Sequence of chain 1.D:
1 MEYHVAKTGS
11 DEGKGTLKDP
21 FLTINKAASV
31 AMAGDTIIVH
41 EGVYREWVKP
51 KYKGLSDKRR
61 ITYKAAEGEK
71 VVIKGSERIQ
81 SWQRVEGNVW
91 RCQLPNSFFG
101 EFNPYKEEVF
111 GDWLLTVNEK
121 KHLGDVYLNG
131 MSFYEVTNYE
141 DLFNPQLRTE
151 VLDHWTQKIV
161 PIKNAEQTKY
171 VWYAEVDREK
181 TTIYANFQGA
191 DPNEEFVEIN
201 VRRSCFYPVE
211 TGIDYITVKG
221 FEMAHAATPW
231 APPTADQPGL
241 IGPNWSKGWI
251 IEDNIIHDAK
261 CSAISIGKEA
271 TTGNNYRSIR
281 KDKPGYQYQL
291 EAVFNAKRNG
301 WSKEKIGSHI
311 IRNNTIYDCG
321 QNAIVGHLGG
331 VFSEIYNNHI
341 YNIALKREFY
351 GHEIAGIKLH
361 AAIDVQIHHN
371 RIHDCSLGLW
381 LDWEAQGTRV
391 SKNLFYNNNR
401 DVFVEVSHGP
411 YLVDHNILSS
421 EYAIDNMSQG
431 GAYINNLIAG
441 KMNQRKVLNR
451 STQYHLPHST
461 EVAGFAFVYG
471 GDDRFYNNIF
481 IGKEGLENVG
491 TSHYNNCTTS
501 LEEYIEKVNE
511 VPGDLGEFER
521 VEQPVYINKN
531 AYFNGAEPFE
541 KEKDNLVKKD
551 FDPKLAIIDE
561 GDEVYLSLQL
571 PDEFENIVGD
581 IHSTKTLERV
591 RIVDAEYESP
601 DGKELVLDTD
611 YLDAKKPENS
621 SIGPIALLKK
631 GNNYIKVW

Binding-site contacts:
Ligand atom C3 contacts residue LYS585 of chain 1.D at 3.9 Å.
Ligand atom C4 contacts residue GLU604 of chain 1.D at 3.7 Å.
Ligand atom C5 contacts residue XYP1 of chain 1.Q at 4.1 Å.
Ligand atom O5 contacts residue ASP57 of chain 1.B at 4.0 Å.
Ligand atom C5 contacts residue GLU604 of chain 1.D at 4.0 Å.
Ligand atom O1 contacts residue XYP1 of chain 1.Q at 4.2 Å.
Ligand atom O5 contacts residue XYP1 of chain 1.Q at 3.9 Å.
Ligand atom C4 contacts residue THR584 of chain 1.D at 4.2 Å.
Ligand atom O4 contacts residue LYS58 of chain 1.B at 4.1 Å.
Ligand atom C4 contacts residue ASP57 of chain 1.B at 4.0 Å.
Ligand atom O4 contacts residue ASP57 of chain 1.B at 3.8 Å.
Ligand atom O2 contacts residue LYS585 of chain 1.D at 3.0 Å (salt-bridge).
Ligand atom O4 contacts residue THR584 of chain 1.D at 3.4 Å.
Ligand atom O3 contacts residue LYS585 of chain 1.D at 3.3 Å.
Ligand atom O3 contacts residue LYS58 of chain 1.B at 3.7 Å.
Ligand atom O5 contacts residue LYS585 of chain 1.D at 4.1 Å.
Ligand atom C2 contacts residue LYS585 of chain 1.D at 2.7 Å.
Ligand atom O5 contacts residue GLU604 of chain 1.D at 4.2 Å.
Ligand atom O2 contacts residue LYS58 of chain 1.B at 4.2 Å.
Ligand atom O4 contacts residue GLU604 of chain 1.D at 4.2 Å.
Ligand atom C1 contacts residue LYS585 of chain 1.D at 3.5 Å.
Ligand atom C1 contacts residue XYP1 of chain 1.Q at 3.9 Å.
Ligand atom O3 contacts residue GLU604 of chain 1.D at 4.0 Å.
Ligand atom O1 contacts residue LYS585 of chain 1.D at 3.1 Å (salt-bridge).
Ligand atom C3 contacts residue LYS58 of chain 1.B at 3.8 Å.
Ligand atom O3 contacts residue THR584 of chain 1.D at 3.9 Å.
Ligand atom C5 contacts residue ASP57 of chain 1.B at 3.0 Å.

A small-molecule ligand and the protein it binds are described below.
Small molecule (SMILES): O[C@@H]1[C@@H](O)[C@H](O)OC[C@H]1O

Sequence of chain 1.B:
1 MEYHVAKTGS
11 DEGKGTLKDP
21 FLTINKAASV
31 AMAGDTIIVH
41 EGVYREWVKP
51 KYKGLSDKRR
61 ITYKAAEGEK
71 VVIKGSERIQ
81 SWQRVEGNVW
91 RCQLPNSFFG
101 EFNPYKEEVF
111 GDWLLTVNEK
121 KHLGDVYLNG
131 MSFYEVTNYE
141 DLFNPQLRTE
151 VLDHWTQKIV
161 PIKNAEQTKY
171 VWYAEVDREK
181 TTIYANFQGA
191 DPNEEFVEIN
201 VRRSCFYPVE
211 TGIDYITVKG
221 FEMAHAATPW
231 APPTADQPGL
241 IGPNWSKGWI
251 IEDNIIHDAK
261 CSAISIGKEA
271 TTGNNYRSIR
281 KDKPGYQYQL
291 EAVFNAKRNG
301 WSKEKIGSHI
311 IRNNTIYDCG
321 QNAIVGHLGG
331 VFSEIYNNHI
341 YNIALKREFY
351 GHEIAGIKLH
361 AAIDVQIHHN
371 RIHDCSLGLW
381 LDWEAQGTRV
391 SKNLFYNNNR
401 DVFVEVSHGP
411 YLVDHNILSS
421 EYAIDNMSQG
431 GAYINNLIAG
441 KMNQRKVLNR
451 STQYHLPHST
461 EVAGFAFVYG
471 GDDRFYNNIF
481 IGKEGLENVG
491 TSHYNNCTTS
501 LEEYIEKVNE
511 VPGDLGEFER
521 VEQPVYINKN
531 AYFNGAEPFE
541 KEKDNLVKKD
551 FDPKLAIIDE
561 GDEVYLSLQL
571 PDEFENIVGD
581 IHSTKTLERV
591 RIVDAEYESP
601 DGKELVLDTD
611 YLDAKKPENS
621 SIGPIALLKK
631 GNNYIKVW